Binding-site contacts:
Ligand atom NH1 contacts residue ARG60 of chain 1.B at 3.1 Å (salt-bridge).
Ligand atom CG contacts residue LEU172 of chain 1.B at 3.4 Å (hydrophobic).
Ligand atom CB contacts residue LYS49 of chain 1.B at 3.5 Å.
Ligand atom SD contacts residue ALA54 of chain 1.B at 3.5 Å (h-bond).
Ligand atom O1P contacts residue ARG56 of chain 1.B at 3.0 Å (salt-bridge).
Ligand atom CZ contacts residue GLU180 of chain 1.B at 3.3 Å.
Ligand atom O3P contacts residue TYR128 of chain 1.B at 2.7 Å (h-bond).
Ligand atom CG2 contacts residue VAL176 of chain 1.B at 3.6 Å (hydrophobic).
Ligand atom CG contacts residue LYS49 of chain 1.B at 3.3 Å.
Ligand atom CG contacts residue SER45 of chain 1.B at 3.4 Å.
Ligand atom N contacts residue ASN173 of chain 1.B at 3.0 Å (h-bond).
Ligand atom O1P contacts residue ARG127 of chain 1.B at 2.9 Å (salt-bridge).
Ligand atom N contacts residue ASN224 of chain 1.B at 2.9 Å (h-bond).
Ligand atom O contacts residue LYS120 of chain 1.B at 2.6 Å (salt-bridge).
Ligand atom CA contacts residue ASN173 of chain 1.B at 3.4 Å.
Ligand atom C contacts residue ASN224 of chain 1.B at 3.6 Å.
Ligand atom C contacts residue ASN173 of chain 1.B at 3.6 Å.
Ligand atom CD contacts residue GLU180 of chain 1.B at 3.1 Å.
Ligand atom SD contacts residue GLY53 of chain 1.B at 3.4 Å.
Ligand atom CD2 contacts residue LEU220 of chain 1.B at 3.5 Å (hydrophobic).
Ligand atom CB contacts residue ASN173 of chain 1.B at 3.5 Å.
Ligand atom P contacts residue ARG56 of chain 1.B at 3.5 Å.
Ligand atom O contacts residue VAL176 of chain 1.B at 3.4 Å.
Ligand atom O contacts residue ASN224 of chain 1.B at 3.0 Å (h-bond).
Ligand atom CA contacts residue ASN224 of chain 1.B at 3.5 Å.
Ligand atom CD1 contacts residue LEU172 of chain 1.B at 3.5 Å (hydrophobic).
Ligand atom CG contacts residue GLU180 of chain 1.B at 3.3 Å.
Ligand atom NE contacts residue GLU180 of chain 1.B at 2.7 Å (salt-bridge).
Ligand atom O2P contacts residue ARG56 of chain 1.B at 2.6 Å (salt-bridge).
Ligand atom CB contacts residue 5SO1 of chain 1.H at 3.6 Å.
Ligand atom CG contacts residue LEU220 of chain 1.B at 3.6 Å (hydrophobic).
Ligand atom O contacts residue LYS49 of chain 1.B at 3.3 Å.
Ligand atom O2P contacts residue LYS49 of chain 1.B at 3.4 Å (salt-bridge).
Ligand atom O contacts residue ASN173 of chain 1.B at 3.0 Å (h-bond).
Ligand atom O contacts residue ASN50 of chain 1.B at 3.2 Å (h-bond).
Ligand atom NH1 contacts residue GLU180 of chain 1.B at 3.0 Å (salt-bridge).
Ligand atom CA contacts residue ASN50 of chain 1.B at 3.7 Å.
Ligand atom CD2 contacts residue 5SO1 of chain 1.H at 3.6 Å.
Ligand atom O3P contacts residue ARG127 of chain 1.B at 2.9 Å (salt-bridge).
Ligand atom ND2 contacts residue ASN224 of chain 1.B at 3.4 Å (h-bond).

The protein below binds the small molecule below.
Small molecule (SMILES): CSCC[C@@H](C=O)NC(=O)[C@H](C)NC(=O)[C@@H]1CCCN1C(=O)[C@H](CC(C)C)NC(=O)[C@@H](NC(=O)[C@H](CC(N)=O)NC(=O)[C@H](CCCN=C(N)N)NC(=O)[C@H](CCCN=C(N)N)NC(=O)[C@@H]1CCCN1)[C@@H](C)OP(=O)(O)O

Sequence of chain 1.B:
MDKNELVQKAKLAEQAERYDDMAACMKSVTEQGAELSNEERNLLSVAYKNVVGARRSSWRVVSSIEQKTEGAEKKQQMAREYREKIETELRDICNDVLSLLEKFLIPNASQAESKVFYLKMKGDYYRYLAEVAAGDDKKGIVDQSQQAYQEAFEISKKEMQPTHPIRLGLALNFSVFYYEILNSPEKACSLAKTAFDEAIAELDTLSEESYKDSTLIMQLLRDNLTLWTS